Sequence of chain 1.W:
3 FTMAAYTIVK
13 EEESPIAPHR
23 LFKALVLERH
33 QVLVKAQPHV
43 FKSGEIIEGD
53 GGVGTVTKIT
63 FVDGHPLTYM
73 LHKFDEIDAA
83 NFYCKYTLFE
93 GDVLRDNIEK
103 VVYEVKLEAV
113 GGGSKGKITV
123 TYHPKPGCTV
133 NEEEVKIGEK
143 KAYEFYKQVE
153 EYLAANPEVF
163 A

Binding-site contacts:
Ligand atom C4 contacts residue PHE63 of chain 1.W at 3.6 Å (hydrophobic).
Ligand atom C16 contacts residue TYR105 of chain 1.W at 3.6 Å (hydrophobic).
Ligand atom C7 contacts residue LYS143 of chain 1.W at 3.5 Å.
Ligand atom C7 contacts residue LEU35 of chain 1.W at 3.5 Å (hydrophobic).
Ligand atom C14 contacts residue VAL95 of chain 1.W at 3.5 Å (hydrophobic).
Ligand atom C3 contacts residue PHE63 of chain 1.W at 3.2 Å (hydrophobic).
Ligand atom C4 contacts residue LYS143 of chain 1.W at 3.5 Å.
Ligand atom C6 contacts residue PHE43 of chain 1.W at 3.4 Å (hydrophobic).
Ligand atom C15 contacts residue LEU90 of chain 1.W at 4.2 Å (hydrophobic).
Ligand atom C7 contacts residue GLN39 of chain 1.W at 4.3 Å.
Ligand atom C5 contacts residue PHE43 of chain 1.W at 3.6 Å (hydrophobic).
Ligand atom O2 contacts residue ALA144 of chain 1.W at 3.3 Å.
Ligand atom C15 contacts residue VAL95 of chain 1.W at 4.3 Å (hydrophobic).
Ligand atom C11 contacts residue VAL95 of chain 1.W at 4.0 Å (hydrophobic).
Ligand atom C1 contacts residue MET72 of chain 1.W at 3.9 Å (hydrophobic).
Ligand atom C10 contacts residue LYS143 of chain 1.W at 3.9 Å.
Ligand atom N contacts residue MET72 of chain 1.W at 3.9 Å.
Ligand atom C15 contacts residue TYR105 of chain 1.W at 3.7 Å (hydrophobic).
Ligand atom C9 contacts residue LYS143 of chain 1.W at 4.2 Å.
Ligand atom O3 contacts residue MET72 of chain 1.W at 3.4 Å.
Ligand atom C3 contacts residue LEU69 of chain 1.W at 4.3 Å (hydrophobic).
Ligand atom C13 contacts residue VAL95 of chain 1.W at 2.8 Å (hydrophobic).
Ligand atom C7 contacts residue PHE43 of chain 1.W at 3.9 Å (hydrophobic).
Ligand atom C4 contacts residue PHE43 of chain 1.W at 3.7 Å (hydrophobic).
Ligand atom C12 contacts residue VAL95 of chain 1.W at 3.1 Å (hydrophobic).
Ligand atom C6 contacts residue LYS143 of chain 1.W at 3.4 Å.
Ligand atom C6 contacts residue GLN39 of chain 1.W at 4.2 Å.
Ligand atom C8 contacts residue LEU35 of chain 1.W at 3.6 Å (hydrophobic).
Ligand atom C10 contacts residue MET72 of chain 1.W at 4.2 Å (hydrophobic).
Ligand atom S contacts residue ALA144 of chain 1.W at 4.2 Å.
Ligand atom C5 contacts residue LYS143 of chain 1.W at 3.6 Å.
Ligand atom O1 contacts residue LYS143 of chain 1.W at 4.3 Å.
Ligand atom O1 contacts residue GLY140 of chain 1.W at 4.0 Å.
Ligand atom C2 contacts residue PHE63 of chain 1.W at 3.6 Å (hydrophobic).
Ligand atom O2 contacts residue ARG31 of chain 1.W at 3.2 Å (salt-bridge).
Ligand atom C2 contacts residue LEU69 of chain 1.W at 4.3 Å (hydrophobic).
Ligand atom C10 contacts residue PHE43 of chain 1.W at 4.2 Å (hydrophobic).
Ligand atom C7 contacts residue PHE147 of chain 1.W at 4.2 Å (hydrophobic).
Ligand atom C8 contacts residue LYS143 of chain 1.W at 3.6 Å.
Ligand atom O1 contacts residue ALA144 of chain 1.W at 4.0 Å.

A small-molecule ligand and the protein it binds are described below.
Small molecule (SMILES): O=S(=O)(O)c1cccc2cccc(Nc3ccccc3)c12